Binding-site contacts:
Ligand atom O7 contacts residue ASN145 of chain 1.A at 4.3 Å.
Ligand atom C7 contacts residue GLN144 of chain 1.A at 3.9 Å.
Ligand atom C5 contacts residue ASN349 of chain 1.A at 3.6 Å.
Ligand atom N2 contacts residue ASN349 of chain 1.A at 2.9 Å (h-bond).
Ligand atom C1 contacts residue GLN144 of chain 1.A at 4.4 Å.
Ligand atom O6 contacts residue GLN144 of chain 1.A at 4.0 Å.
Ligand atom C1 contacts residue ASN349 of chain 1.A at 1.5 Å.
Ligand atom C8 contacts residue ASN349 of chain 1.A at 3.9 Å.
Ligand atom C3 contacts residue ASN349 of chain 1.A at 3.8 Å.
Ligand atom C5 contacts residue GLN144 of chain 1.A at 4.0 Å.
Ligand atom C8 contacts residue GLN144 of chain 1.A at 3.1 Å.
Ligand atom C2 contacts residue ASN349 of chain 1.A at 2.4 Å.
Ligand atom O7 contacts residue GLN144 of chain 1.A at 3.9 Å.
Ligand atom O5 contacts residue ASN349 of chain 1.A at 2.3 Å (h-bond).
Ligand atom C7 contacts residue ASN349 of chain 1.A at 3.6 Å.
Ligand atom C4 contacts residue ASN349 of chain 1.A at 4.1 Å.
Ligand atom O5 contacts residue GLN144 of chain 1.A at 4.5 Å.

Sequence of chain 1.A:
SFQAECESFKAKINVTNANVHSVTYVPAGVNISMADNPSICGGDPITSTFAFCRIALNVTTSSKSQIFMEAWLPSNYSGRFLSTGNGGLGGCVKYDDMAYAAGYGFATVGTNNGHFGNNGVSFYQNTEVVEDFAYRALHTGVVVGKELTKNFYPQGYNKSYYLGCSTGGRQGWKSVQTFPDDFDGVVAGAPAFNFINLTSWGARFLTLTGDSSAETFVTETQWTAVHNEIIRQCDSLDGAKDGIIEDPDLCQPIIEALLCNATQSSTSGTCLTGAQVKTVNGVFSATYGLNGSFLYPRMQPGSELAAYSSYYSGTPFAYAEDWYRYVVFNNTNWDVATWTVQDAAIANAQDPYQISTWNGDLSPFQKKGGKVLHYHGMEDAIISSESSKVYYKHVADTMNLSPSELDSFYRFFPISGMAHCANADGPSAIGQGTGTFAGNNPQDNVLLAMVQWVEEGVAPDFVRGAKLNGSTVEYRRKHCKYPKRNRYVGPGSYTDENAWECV

The small molecule below binds the protein below.
Small molecule (SMILES): CC(=O)N[C@@H]1[C@@H](O)[C@H](O)[C@@H](CO)O[C@H]1O